Sequence of chain 1.J:
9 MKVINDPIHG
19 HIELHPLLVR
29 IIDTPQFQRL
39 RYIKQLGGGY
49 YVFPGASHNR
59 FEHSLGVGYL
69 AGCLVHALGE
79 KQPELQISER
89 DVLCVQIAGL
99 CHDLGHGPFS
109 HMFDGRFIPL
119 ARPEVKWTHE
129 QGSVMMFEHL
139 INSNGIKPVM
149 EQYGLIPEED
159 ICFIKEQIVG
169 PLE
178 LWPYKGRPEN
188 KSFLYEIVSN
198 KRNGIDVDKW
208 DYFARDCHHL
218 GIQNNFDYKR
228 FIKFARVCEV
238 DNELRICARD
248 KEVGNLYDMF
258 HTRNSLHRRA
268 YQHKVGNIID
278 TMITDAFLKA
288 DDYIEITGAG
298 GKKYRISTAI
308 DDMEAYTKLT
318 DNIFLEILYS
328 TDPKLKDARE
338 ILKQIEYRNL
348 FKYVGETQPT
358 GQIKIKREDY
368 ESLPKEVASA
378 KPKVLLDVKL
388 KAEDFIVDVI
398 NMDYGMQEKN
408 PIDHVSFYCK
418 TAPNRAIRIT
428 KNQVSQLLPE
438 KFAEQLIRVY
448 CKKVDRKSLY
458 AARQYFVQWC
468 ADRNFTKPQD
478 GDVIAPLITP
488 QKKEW

Sequence of chain 1.K:
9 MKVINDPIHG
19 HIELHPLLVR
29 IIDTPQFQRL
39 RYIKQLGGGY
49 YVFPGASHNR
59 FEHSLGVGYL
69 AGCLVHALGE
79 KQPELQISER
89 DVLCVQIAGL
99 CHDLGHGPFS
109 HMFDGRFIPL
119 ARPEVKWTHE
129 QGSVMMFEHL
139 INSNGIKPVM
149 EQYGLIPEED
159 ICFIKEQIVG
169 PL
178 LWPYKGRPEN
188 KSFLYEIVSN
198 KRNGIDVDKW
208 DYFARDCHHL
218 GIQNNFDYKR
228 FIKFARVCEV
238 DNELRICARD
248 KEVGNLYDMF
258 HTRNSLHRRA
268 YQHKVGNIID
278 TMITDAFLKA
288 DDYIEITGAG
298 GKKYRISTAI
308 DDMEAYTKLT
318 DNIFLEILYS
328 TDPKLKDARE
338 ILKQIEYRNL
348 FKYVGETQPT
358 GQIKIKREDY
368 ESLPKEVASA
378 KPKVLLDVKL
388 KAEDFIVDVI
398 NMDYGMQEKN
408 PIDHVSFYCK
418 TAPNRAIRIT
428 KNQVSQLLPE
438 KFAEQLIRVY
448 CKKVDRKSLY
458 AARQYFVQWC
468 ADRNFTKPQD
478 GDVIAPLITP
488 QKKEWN

A small-molecule ligand and the protein it binds are described below.
Small molecule (SMILES): Nc1ncnc2c1ncn2[C@H]1C[C@H](O)[C@@H](CO[P](=O)(O)O[P](=O)(O)OP(=O)(O)O)O1

Binding-site contacts:
Ligand atom N3 contacts residue ASN13 of chain 1.I at 3.0 Å (h-bond).
Ligand atom N6 contacts residue ARG266 of chain 1.J at 3.2 Å.
Ligand atom PG contacts residue MG1 of chain 1.UB at 2.9 Å.
Ligand atom O2B contacts residue GTP1 of chain 1.WB at 3.2 Å.
Ligand atom N9 contacts residue ARG227 of chain 1.K at 3.3 Å (salt-bridge).
Ligand atom C1' contacts residue ASN13 of chain 1.I at 3.6 Å.
Ligand atom PB contacts residue GTP1 of chain 1.WB at 3.5 Å.
Ligand atom O1A contacts residue ARG227 of chain 1.K at 3.0 Å (salt-bridge).
Ligand atom O2G contacts residue ARG246 of chain 1.K at 2.4 Å (salt-bridge).
Ligand atom N7 contacts residue ARG227 of chain 1.K at 3.3 Å (salt-bridge).
Ligand atom O1G contacts residue MG1 of chain 1.UB at 3.2 Å.
Ligand atom O2B contacts residue LYS271 of chain 1.J at 3.0 Å (salt-bridge).
Ligand atom C4 contacts residue ARG227 of chain 1.K at 3.3 Å.
Ligand atom O1G contacts residue LYS417 of chain 1.K at 3.6 Å (salt-bridge).
Ligand atom O2A contacts residue HIS270 of chain 1.J at 2.5 Å (h-bond).
Ligand atom O3' contacts residue ASN13 of chain 1.I at 3.1 Å (h-bond).
Ligand atom O3B contacts residue LYS271 of chain 1.J at 3.0 Å (salt-bridge).
Ligand atom C1' contacts residue PHE51 of chain 1.J at 3.3 Å (hydrophobic).
Ligand atom N6 contacts residue ASN252 of chain 1.K at 3.0 Å (h-bond).
Ligand atom O4' contacts residue ARG227 of chain 1.K at 3.1 Å (salt-bridge).
Ligand atom O3G contacts residue MG1 of chain 1.UB at 1.8 Å.
Ligand atom O1B contacts residue GTP1 of chain 1.WB at 2.7 Å (h-bond).
Ligand atom O1G contacts residue LYS271 of chain 1.J at 3.3 Å (salt-bridge).
Ligand atom O3' contacts residue VAL50 of chain 1.J at 2.7 Å (h-bond).
Ligand atom O1A contacts residue LYS248 of chain 1.K at 2.7 Å (salt-bridge).
Ligand atom N9 contacts residue PHE51 of chain 1.J at 3.5 Å.
Ligand atom O4' contacts residue ASN13 of chain 1.I at 3.3 Å.
Ligand atom PB contacts residue MG1 of chain 1.UB at 3.5 Å.
Ligand atom C2 contacts residue ASN13 of chain 1.I at 3.5 Å.
Ligand atom O2B contacts residue HIS270 of chain 1.J at 3.2 Å.
Ligand atom O3G contacts residue GTP1 of chain 1.WB at 3.4 Å (h-bond).
Ligand atom O1B contacts residue MG1 of chain 1.UB at 2.3 Å.
Ligand atom C8 contacts residue ARG227 of chain 1.K at 3.6 Å.
Ligand atom O1G contacts residue GTP1 of chain 1.WB at 2.7 Å (h-bond).
Ligand atom C5 contacts residue ARG227 of chain 1.K at 3.4 Å.
Ligand atom PG contacts residue GTP1 of chain 1.WB at 3.5 Å.
Ligand atom C5' contacts residue VAL11 of chain 1.I at 3.5 Å (hydrophobic).
Ligand atom C2' contacts residue PHE51 of chain 1.J at 3.3 Å (hydrophobic).
Ligand atom C3' contacts residue VAL50 of chain 1.J at 3.5 Å (hydrophobic).
Ligand atom O3' contacts residue GTP1 of chain 1.WB at 3.4 Å (h-bond).

Sequence of chain 1.I:
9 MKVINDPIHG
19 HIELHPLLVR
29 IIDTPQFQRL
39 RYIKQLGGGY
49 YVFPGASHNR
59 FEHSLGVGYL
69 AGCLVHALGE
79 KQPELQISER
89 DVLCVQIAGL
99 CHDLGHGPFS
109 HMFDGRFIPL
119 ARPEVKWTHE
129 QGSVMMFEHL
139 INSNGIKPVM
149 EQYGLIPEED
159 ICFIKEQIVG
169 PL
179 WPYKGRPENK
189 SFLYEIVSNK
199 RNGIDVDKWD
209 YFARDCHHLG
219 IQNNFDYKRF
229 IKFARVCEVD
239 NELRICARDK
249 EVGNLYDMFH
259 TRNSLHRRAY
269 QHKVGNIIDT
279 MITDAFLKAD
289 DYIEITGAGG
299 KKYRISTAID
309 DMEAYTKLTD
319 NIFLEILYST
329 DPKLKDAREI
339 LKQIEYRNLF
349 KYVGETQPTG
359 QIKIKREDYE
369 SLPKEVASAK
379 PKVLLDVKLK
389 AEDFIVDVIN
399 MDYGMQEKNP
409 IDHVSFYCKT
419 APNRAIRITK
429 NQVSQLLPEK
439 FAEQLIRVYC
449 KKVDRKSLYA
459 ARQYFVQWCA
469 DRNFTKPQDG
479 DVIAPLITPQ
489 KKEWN